Binding-site contacts:
Ligand atom C7 contacts residue ASN603 of chain 1.B at 3.5 Å.
Ligand atom O5 contacts residue THR605 of chain 1.B at 3.9 Å.
Ligand atom N2 contacts residue ASN603 of chain 1.B at 2.9 Å (h-bond).
Ligand atom C3 contacts residue ASN603 of chain 1.B at 3.8 Å.
Ligand atom C4 contacts residue ASN603 of chain 1.B at 4.3 Å.
Ligand atom C1 contacts residue ASN603 of chain 1.B at 1.4 Å.
Ligand atom O5 contacts residue ASN603 of chain 1.B at 2.5 Å (h-bond).
Ligand atom C2 contacts residue ASN603 of chain 1.B at 2.5 Å.
Ligand atom O7 contacts residue ASN603 of chain 1.B at 3.7 Å.
Ligand atom C5 contacts residue ASN603 of chain 1.B at 3.7 Å.

The small molecule below binds the protein below.
Small molecule (SMILES): CC(=O)N[C@@H]1[C@@H](O)[C@H](O)[C@@H](CO)O[C@H]1O

Sequence of chain 1.B:
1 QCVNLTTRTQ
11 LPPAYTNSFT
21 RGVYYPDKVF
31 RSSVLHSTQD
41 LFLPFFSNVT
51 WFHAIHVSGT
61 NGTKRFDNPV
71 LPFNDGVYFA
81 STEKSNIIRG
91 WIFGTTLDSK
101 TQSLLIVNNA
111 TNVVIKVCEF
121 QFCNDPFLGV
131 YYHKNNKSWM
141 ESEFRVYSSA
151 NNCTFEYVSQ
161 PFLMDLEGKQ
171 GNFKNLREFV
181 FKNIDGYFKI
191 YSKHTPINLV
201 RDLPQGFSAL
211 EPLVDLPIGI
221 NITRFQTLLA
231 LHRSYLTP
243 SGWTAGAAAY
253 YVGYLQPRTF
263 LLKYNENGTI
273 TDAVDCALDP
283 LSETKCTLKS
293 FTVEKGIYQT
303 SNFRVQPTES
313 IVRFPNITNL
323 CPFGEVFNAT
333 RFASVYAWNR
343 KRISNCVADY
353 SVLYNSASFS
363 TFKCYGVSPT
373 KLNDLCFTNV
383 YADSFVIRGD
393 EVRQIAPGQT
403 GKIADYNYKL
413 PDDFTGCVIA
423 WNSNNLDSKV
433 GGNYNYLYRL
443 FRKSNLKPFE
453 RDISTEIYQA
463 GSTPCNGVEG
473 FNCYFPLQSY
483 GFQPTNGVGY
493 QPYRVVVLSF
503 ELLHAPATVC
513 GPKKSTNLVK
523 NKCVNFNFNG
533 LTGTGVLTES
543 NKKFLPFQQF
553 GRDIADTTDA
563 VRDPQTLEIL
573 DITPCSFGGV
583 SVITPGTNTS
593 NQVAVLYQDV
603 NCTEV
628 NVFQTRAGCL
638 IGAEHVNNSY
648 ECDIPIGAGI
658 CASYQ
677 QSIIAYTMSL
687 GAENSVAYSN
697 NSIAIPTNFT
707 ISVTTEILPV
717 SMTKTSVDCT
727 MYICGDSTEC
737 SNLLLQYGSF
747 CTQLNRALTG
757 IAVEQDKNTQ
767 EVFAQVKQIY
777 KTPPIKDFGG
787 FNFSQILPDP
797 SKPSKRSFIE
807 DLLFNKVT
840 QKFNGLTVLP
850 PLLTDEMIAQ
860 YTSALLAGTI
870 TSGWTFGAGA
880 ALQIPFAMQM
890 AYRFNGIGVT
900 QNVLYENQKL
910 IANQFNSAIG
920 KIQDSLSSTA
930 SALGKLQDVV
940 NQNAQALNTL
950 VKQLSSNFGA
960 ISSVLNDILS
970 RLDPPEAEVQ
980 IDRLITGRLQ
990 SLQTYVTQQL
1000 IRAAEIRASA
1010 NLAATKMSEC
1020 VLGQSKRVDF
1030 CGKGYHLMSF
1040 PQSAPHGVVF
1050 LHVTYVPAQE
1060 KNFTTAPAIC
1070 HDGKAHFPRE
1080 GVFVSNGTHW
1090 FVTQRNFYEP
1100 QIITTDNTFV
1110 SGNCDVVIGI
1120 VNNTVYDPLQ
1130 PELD